The small molecule below binds the protein below.
Small molecule (SMILES): CC(=O)N[C@@H]1[C@@H](O)[C@H](O)[C@@H](CO)O[C@H]1O

Sequence of chain 1.A:
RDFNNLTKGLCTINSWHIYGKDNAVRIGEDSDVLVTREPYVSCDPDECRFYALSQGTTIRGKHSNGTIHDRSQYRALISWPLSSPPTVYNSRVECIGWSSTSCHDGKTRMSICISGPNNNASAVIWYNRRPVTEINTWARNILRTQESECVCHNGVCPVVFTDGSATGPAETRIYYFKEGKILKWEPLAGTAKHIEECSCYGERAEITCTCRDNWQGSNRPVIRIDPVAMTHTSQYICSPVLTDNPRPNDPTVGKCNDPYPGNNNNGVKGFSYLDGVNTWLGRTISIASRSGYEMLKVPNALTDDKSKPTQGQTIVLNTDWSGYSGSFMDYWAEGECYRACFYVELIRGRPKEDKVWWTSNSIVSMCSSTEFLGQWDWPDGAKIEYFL

Binding-site contacts:
Ligand atom C5 contacts residue TRP357 of chain 1.A at 3.7 Å (hydrophobic).
Ligand atom N2 contacts residue TRP357 of chain 1.A at 3.0 Å (h-bond).
Ligand atom C2 contacts residue ASN65 of chain 1.A at 2.3 Å.
Ligand atom N2 contacts residue ASN65 of chain 1.A at 2.9 Å (h-bond).
Ligand atom O7 contacts residue ASN65 of chain 1.A at 2.9 Å (h-bond).
Ligand atom O5 contacts residue TRP357 of chain 1.A at 4.1 Å.
Ligand atom C4 contacts residue TRP357 of chain 1.A at 4.3 Å (hydrophobic).
Ligand atom C5 contacts residue ASN65 of chain 1.A at 3.7 Å.
Ligand atom C8 contacts residue TRP357 of chain 1.A at 3.4 Å (hydrophobic).
Ligand atom C8 contacts residue ASN65 of chain 1.A at 4.5 Å.
Ligand atom C7 contacts residue ASN65 of chain 1.A at 3.1 Å.
Ligand atom O5 contacts residue ASN65 of chain 1.A at 2.4 Å (h-bond).
Ligand atom C7 contacts residue TRP357 of chain 1.A at 3.7 Å (hydrophobic).
Ligand atom C4 contacts residue ASN65 of chain 1.A at 4.1 Å.
Ligand atom C3 contacts residue ASN65 of chain 1.A at 3.7 Å.
Ligand atom C1 contacts residue ASN65 of chain 1.A at 1.5 Å.
Ligand atom O3 contacts residue TRP357 of chain 1.A at 4.0 Å.
Ligand atom C6 contacts residue TRP357 of chain 1.A at 4.3 Å (hydrophobic).
Ligand atom C2 contacts residue TRP357 of chain 1.A at 3.9 Å (hydrophobic).
Ligand atom O4 contacts residue TRP357 of chain 1.A at 4.2 Å.
Ligand atom C1 contacts residue TRP357 of chain 1.A at 3.6 Å (hydrophobic).
Ligand atom C3 contacts residue TRP357 of chain 1.A at 3.5 Å (hydrophobic).